Binding-site contacts:
Ligand atom C1 contacts residue PRO105 of chain 1.A at 3.5 Å (hydrophobic).
Ligand atom C10 contacts residue PRO105 of chain 1.B at 3.2 Å (hydrophobic).
Ligand atom C11 contacts residue LYS218 of chain 1.A at 3.4 Å.
Ligand atom C8 contacts residue PHE106 of chain 1.A at 4.0 Å (hydrophobic).
Ligand atom C4 contacts residue LYS218 of chain 1.B at 3.2 Å.
Ligand atom C8 contacts residue MET107 of chain 1.A at 3.6 Å (hydrophobic).
Ligand atom C13 contacts residue PHE106 of chain 1.B at 4.0 Å (hydrophobic).
Ligand atom C14 contacts residue PHE106 of chain 1.B at 3.5 Å (hydrophobic).
Ligand atom C2 contacts residue PRO105 of chain 1.B at 4.0 Å (hydrophobic).
Ligand atom C13 contacts residue MET107 of chain 1.B at 3.7 Å (hydrophobic).
Ligand atom C6 contacts residue LYS218 of chain 1.B at 3.8 Å.
Ligand atom N2 contacts residue SER108 of chain 1.A at 3.2 Å (h-bond).
Ligand atom C12 contacts residue SER108 of chain 1.B at 4.0 Å.
Ligand atom C2 contacts residue PRO105 of chain 1.A at 4.0 Å (hydrophobic).
Ligand atom O1 contacts residue PRO105 of chain 1.B at 4.0 Å.
Ligand atom O1 contacts residue PRO105 of chain 1.A at 3.5 Å.
Ligand atom C5 contacts residue SER108 of chain 1.A at 3.6 Å.
Ligand atom C14 contacts residue SER217 of chain 1.A at 4.0 Å.
Ligand atom O1 contacts residue LYS218 of chain 1.A at 3.7 Å.
Ligand atom N1 contacts residue LYS218 of chain 1.B at 3.5 Å (salt-bridge).
Ligand atom C10 contacts residue SER217 of chain 1.A at 3.8 Å.
Ligand atom N3 contacts residue LYS218 of chain 1.A at 3.8 Å.
Ligand atom O1 contacts residue GLY219 of chain 1.A at 3.6 Å (h-bond).
Ligand atom C12 contacts residue SER217 of chain 1.A at 3.3 Å.
Ligand atom C7 contacts residue SER217 of chain 1.B at 3.5 Å.
Ligand atom C9 contacts residue LYS218 of chain 1.A at 3.9 Å.
Ligand atom N2 contacts residue MET107 of chain 1.A at 3.1 Å.
Ligand atom C3 contacts residue PRO105 of chain 1.B at 3.8 Å (hydrophobic).
Ligand atom C4 contacts residue SER108 of chain 1.B at 3.6 Å.
Ligand atom N1 contacts residue SER217 of chain 1.B at 3.6 Å.
Ligand atom C1 contacts residue SER108 of chain 1.A at 3.8 Å.
Ligand atom C8 contacts residue SER108 of chain 1.A at 3.5 Å.
Ligand atom C13 contacts residue SER217 of chain 1.A at 3.9 Å.
Ligand atom C13 contacts residue SER108 of chain 1.B at 3.6 Å.
Ligand atom C3 contacts residue SER108 of chain 1.B at 3.7 Å.
Ligand atom C4 contacts residue GLY219 of chain 1.B at 3.9 Å.
Ligand atom C5 contacts residue PRO105 of chain 1.A at 3.6 Å (hydrophobic).
Ligand atom C1 contacts residue LYS218 of chain 1.A at 4.0 Å.
Ligand atom N2 contacts residue PRO105 of chain 1.A at 3.5 Å.
Ligand atom C11 contacts residue SER217 of chain 1.A at 3.2 Å.

Sequence of chain 1.B:
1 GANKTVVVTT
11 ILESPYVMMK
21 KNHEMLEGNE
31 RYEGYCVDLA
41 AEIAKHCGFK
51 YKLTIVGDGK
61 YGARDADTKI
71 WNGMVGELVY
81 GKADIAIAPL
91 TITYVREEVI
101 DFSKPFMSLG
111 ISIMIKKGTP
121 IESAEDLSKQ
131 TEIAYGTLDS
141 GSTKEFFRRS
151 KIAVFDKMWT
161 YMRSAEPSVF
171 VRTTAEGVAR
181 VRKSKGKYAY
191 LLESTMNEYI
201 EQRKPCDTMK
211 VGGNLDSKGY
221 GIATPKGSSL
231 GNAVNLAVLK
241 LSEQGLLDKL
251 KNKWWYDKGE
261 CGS

This small molecule binds to this protein.
Small molecule (SMILES): O=C(c1ccc2nccnc2c1)N1CCCCC1

Sequence of chain 1.A:
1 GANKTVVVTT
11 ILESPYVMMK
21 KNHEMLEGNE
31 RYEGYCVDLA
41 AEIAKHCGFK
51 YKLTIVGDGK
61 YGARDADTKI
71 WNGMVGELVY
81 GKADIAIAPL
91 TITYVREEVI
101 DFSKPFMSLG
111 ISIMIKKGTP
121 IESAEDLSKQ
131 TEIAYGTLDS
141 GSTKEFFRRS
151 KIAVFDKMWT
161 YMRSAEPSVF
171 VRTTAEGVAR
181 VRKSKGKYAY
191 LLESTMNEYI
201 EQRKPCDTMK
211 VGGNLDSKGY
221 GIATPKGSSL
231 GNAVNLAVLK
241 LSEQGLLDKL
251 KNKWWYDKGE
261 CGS